Sequence of chain 1.C:
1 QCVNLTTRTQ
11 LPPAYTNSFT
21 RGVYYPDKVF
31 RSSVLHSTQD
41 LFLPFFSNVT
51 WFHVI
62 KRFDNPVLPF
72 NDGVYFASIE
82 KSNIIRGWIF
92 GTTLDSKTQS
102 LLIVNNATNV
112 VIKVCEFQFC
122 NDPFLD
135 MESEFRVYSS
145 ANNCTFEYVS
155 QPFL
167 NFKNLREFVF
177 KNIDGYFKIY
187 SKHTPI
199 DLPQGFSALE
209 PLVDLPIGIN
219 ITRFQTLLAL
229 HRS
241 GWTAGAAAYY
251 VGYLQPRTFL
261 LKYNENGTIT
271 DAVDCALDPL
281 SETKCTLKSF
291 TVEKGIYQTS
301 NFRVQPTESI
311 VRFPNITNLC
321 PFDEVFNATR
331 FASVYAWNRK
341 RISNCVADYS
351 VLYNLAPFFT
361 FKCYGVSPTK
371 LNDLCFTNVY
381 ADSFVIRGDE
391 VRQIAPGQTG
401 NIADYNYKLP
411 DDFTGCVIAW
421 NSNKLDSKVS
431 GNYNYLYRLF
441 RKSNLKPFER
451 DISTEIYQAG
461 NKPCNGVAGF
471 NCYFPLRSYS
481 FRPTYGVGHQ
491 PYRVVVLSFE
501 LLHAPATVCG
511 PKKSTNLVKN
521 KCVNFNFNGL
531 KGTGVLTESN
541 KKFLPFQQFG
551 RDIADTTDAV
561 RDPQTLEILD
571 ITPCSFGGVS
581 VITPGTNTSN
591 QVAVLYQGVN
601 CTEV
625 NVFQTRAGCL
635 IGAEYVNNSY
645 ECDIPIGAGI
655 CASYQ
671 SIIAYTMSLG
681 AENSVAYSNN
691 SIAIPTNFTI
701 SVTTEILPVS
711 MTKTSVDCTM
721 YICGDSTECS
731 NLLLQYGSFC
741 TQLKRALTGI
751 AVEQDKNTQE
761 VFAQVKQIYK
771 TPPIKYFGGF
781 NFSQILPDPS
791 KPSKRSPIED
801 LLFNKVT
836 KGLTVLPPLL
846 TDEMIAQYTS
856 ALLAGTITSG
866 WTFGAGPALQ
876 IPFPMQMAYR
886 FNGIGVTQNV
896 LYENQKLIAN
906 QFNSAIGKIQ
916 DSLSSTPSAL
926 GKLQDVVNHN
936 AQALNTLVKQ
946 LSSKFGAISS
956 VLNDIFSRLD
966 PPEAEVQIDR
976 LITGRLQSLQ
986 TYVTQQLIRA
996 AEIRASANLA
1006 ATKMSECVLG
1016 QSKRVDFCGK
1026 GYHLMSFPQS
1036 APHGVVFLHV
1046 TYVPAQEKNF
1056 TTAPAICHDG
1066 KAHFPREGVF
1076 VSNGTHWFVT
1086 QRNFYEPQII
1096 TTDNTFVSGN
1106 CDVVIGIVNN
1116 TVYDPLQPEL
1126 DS

A small-molecule ligand and the protein it binds are described below.
Small molecule (SMILES): CC(=O)N[C@@H]1[C@@H](O)[C@H](O)[C@@H](CO)O[C@H]1O

Binding-site contacts:
Ligand atom N2 contacts residue ASN147 of chain 1.C at 2.9 Å (h-bond).
Ligand atom O5 contacts residue ASN146 of chain 1.C at 3.8 Å.
Ligand atom O6 contacts residue ASN147 of chain 1.C at 4.4 Å.
Ligand atom O6 contacts residue ASN146 of chain 1.C at 3.8 Å.
Ligand atom C2 contacts residue ASN147 of chain 1.C at 2.5 Å.
Ligand atom C1 contacts residue ASN146 of chain 1.C at 4.4 Å.
Ligand atom O5 contacts residue ASN147 of chain 1.C at 2.4 Å (h-bond).
Ligand atom C4 contacts residue ASN147 of chain 1.C at 4.2 Å.
Ligand atom C7 contacts residue ASN147 of chain 1.C at 3.3 Å.
Ligand atom C1 contacts residue ASN147 of chain 1.C at 1.4 Å.
Ligand atom C8 contacts residue ASN147 of chain 1.C at 4.4 Å.
Ligand atom C5 contacts residue ASN147 of chain 1.C at 3.7 Å.
Ligand atom C3 contacts residue ASN147 of chain 1.C at 3.8 Å.
Ligand atom O7 contacts residue ASN147 of chain 1.C at 3.2 Å.
Ligand atom O3 contacts residue ASN54 of chain 1.E at 4.3 Å.

Sequence of chain 1.E:
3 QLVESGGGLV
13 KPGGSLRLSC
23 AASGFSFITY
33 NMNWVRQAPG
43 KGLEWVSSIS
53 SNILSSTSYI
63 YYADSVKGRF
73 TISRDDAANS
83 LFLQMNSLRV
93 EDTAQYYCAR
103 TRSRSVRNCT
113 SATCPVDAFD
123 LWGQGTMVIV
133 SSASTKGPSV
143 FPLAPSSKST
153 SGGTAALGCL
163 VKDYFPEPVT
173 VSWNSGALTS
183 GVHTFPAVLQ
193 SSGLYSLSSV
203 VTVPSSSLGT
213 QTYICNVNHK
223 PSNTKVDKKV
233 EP